Binding-site contacts:
Ligand atom C2 contacts residue BMA3 of chain 1.M at 2.5 Å.
Ligand atom O2 contacts residue BMA3 of chain 1.M at 3.8 Å.
Ligand atom O5 contacts residue BMA3 of chain 1.M at 2.6 Å (h-bond).
Ligand atom C3 contacts residue BMA3 of chain 1.M at 3.1 Å.
Ligand atom C1 contacts residue BMA3 of chain 1.M at 1.6 Å.
Ligand atom C4 contacts residue BMA3 of chain 1.M at 3.7 Å.
Ligand atom C5 contacts residue BMA3 of chain 1.M at 3.1 Å.
Ligand atom C6 contacts residue BMA3 of chain 1.M at 4.4 Å.
Ligand atom O3 contacts residue BMA3 of chain 1.M at 4.4 Å.

The small molecule below binds the protein below.
Small molecule (SMILES): OC[C@H]1O[C@H](O)[C@@H](O)[C@@H](O)[C@@H]1O